This small molecule binds to this protein.
Small molecule (SMILES): Cc1[nH]c(C(=O)N[C@@H]2CCN(c3ncc(C(=O)O)s3)C[C@@H]2F)c(Cl)c1Cl

Sequence of chain 1.A:
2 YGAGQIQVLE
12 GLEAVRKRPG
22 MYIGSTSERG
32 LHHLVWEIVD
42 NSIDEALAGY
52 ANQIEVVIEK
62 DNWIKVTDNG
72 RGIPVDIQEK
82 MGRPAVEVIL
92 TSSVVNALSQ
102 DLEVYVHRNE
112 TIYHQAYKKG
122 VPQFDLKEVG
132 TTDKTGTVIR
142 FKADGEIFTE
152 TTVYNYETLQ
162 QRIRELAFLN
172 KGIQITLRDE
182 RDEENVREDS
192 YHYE

Binding-site contacts:
Ligand atom C25 contacts residue ARG109 of chain 1.A at 3.5 Å.
Ligand atom C5 contacts residue ASP69 of chain 1.A at 3.9 Å.
Ligand atom N21 contacts residue PRO75 of chain 1.A at 3.5 Å.
Ligand atom C4 contacts residue ASN42 of chain 1.A at 3.4 Å.
Ligand atom C14 contacts residue GLU46 of chain 1.A at 3.5 Å.
Ligand atom C20 contacts residue PRO75 of chain 1.A at 3.6 Å (hydrophobic).
Ligand atom N6 contacts residue SER43 of chain 1.A at 3.7 Å.
Ligand atom CL1 contacts residue ASN42 of chain 1.A at 3.8 Å.
Ligand atom CL2 contacts residue ILE140 of chain 1.A at 3.8 Å.
Ligand atom C2 contacts residue ASP69 of chain 1.A at 3.5 Å.
Ligand atom C22 contacts residue PRO75 of chain 1.A at 3.4 Å (hydrophobic).
Ligand atom C3 contacts residue ASN42 of chain 1.A at 3.5 Å.
Ligand atom C14 contacts residue GLY73 of chain 1.A at 3.8 Å.
Ligand atom O9 contacts residue GLU46 of chain 1.A at 3.6 Å.
Ligand atom C23 contacts residue PRO75 of chain 1.A at 3.4 Å (hydrophobic).
Ligand atom CL1 contacts residue ILE74 of chain 1.A at 3.6 Å.
Ligand atom C16 contacts residue ARG72 of chain 1.A at 3.9 Å.
Ligand atom C1 contacts residue ILE39 of chain 1.A at 3.9 Å (hydrophobic).
Ligand atom O27 contacts residue ARG109 of chain 1.A at 2.7 Å (salt-bridge).
Ligand atom C1 contacts residue ASP69 of chain 1.A at 3.6 Å.
Ligand atom O9 contacts residue ASP69 of chain 1.A at 3.6 Å.
Ligand atom N15 contacts residue ARG72 of chain 1.A at 3.7 Å.
Ligand atom C13 contacts residue GLU46 of chain 1.A at 3.8 Å.
Ligand atom C11 contacts residue GLU46 of chain 1.A at 3.6 Å.
Ligand atom CL2 contacts residue ASN42 of chain 1.A at 3.6 Å.
Ligand atom N6 contacts residue ASP69 of chain 1.A at 2.8 Å (salt-bridge).
Ligand atom C14 contacts residue ARG72 of chain 1.A at 3.6 Å.
Ligand atom N6 contacts residue THR138 of chain 1.A at 3.8 Å.
Ligand atom S24 contacts residue PRO75 of chain 1.A at 3.7 Å.
Ligand atom C2 contacts residue SER43 of chain 1.A at 3.8 Å.
Ligand atom S24 contacts residue ARG72 of chain 1.A at 3.8 Å.
Ligand atom S24 contacts residue ARG109 of chain 1.A at 3.6 Å (salt-bridge).
Ligand atom C1 contacts residue SER43 of chain 1.A at 3.3 Å.
Ligand atom C2 contacts residue THR138 of chain 1.A at 3.7 Å.
Ligand atom C4 contacts residue ILE74 of chain 1.A at 3.7 Å (hydrophobic).
Ligand atom C1 contacts residue THR138 of chain 1.A at 3.9 Å.
Ligand atom C13 contacts residue GLY73 of chain 1.A at 3.6 Å.
Ligand atom C1 contacts residue ILE140 of chain 1.A at 3.9 Å (hydrophobic).
Ligand atom C5 contacts residue ASN42 of chain 1.A at 3.8 Å.
Ligand atom C2 contacts residue ASN42 of chain 1.A at 3.9 Å.